Binding-site contacts:
Ligand atom C4 contacts residue ASN32 of chain 1.C at 3.6 Å.
Ligand atom N2 contacts residue THR313 of chain 1.C at 4.2 Å.
Ligand atom C3 contacts residue ASN32 of chain 1.C at 3.5 Å.
Ligand atom C2 contacts residue ASN32 of chain 1.C at 2.7 Å.
Ligand atom C8 contacts residue LEU52 of chain 1.D at 4.0 Å (hydrophobic).
Ligand atom C5 contacts residue ASN32 of chain 1.C at 2.6 Å.
Ligand atom C8 contacts residue THR34 of chain 1.C at 3.9 Å.
Ligand atom C8 contacts residue THR313 of chain 1.C at 4.2 Å.
Ligand atom C6 contacts residue ASN32 of chain 1.C at 3.5 Å.
Ligand atom O4 contacts residue ASN32 of chain 1.C at 4.5 Å.
Ligand atom O5 contacts residue ASN32 of chain 1.C at 2.2 Å (h-bond).
Ligand atom C7 contacts residue ASN32 of chain 1.C at 4.5 Å.
Ligand atom N2 contacts residue ASN32 of chain 1.C at 3.2 Å (h-bond).
Ligand atom C1 contacts residue ASN32 of chain 1.C at 1.4 Å.

Sequence of chain 1.C:
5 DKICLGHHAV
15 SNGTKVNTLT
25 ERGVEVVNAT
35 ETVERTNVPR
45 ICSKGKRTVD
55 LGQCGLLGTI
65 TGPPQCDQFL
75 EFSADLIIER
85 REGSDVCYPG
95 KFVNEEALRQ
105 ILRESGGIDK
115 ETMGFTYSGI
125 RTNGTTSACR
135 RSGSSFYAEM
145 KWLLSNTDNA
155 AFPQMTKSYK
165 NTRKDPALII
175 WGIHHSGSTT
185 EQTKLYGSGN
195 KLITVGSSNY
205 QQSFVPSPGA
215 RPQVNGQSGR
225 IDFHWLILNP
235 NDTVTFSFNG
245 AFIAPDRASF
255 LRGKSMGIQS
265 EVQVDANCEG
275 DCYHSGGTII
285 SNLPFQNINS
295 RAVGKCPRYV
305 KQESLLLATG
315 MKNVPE

Sequence of chain 1.D:
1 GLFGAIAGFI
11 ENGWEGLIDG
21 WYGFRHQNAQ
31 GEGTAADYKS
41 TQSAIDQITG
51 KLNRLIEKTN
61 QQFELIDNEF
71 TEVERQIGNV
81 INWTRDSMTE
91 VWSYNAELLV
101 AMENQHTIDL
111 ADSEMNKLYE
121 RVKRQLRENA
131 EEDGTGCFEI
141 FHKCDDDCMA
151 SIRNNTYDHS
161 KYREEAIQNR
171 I

A small-molecule ligand and the protein it binds are described below.
Small molecule (SMILES): CC(=O)N[C@@H]1[C@@H](O)[C@H](O)[C@@H](CO)O[C@H]1O